Sequence of chain 1.A:
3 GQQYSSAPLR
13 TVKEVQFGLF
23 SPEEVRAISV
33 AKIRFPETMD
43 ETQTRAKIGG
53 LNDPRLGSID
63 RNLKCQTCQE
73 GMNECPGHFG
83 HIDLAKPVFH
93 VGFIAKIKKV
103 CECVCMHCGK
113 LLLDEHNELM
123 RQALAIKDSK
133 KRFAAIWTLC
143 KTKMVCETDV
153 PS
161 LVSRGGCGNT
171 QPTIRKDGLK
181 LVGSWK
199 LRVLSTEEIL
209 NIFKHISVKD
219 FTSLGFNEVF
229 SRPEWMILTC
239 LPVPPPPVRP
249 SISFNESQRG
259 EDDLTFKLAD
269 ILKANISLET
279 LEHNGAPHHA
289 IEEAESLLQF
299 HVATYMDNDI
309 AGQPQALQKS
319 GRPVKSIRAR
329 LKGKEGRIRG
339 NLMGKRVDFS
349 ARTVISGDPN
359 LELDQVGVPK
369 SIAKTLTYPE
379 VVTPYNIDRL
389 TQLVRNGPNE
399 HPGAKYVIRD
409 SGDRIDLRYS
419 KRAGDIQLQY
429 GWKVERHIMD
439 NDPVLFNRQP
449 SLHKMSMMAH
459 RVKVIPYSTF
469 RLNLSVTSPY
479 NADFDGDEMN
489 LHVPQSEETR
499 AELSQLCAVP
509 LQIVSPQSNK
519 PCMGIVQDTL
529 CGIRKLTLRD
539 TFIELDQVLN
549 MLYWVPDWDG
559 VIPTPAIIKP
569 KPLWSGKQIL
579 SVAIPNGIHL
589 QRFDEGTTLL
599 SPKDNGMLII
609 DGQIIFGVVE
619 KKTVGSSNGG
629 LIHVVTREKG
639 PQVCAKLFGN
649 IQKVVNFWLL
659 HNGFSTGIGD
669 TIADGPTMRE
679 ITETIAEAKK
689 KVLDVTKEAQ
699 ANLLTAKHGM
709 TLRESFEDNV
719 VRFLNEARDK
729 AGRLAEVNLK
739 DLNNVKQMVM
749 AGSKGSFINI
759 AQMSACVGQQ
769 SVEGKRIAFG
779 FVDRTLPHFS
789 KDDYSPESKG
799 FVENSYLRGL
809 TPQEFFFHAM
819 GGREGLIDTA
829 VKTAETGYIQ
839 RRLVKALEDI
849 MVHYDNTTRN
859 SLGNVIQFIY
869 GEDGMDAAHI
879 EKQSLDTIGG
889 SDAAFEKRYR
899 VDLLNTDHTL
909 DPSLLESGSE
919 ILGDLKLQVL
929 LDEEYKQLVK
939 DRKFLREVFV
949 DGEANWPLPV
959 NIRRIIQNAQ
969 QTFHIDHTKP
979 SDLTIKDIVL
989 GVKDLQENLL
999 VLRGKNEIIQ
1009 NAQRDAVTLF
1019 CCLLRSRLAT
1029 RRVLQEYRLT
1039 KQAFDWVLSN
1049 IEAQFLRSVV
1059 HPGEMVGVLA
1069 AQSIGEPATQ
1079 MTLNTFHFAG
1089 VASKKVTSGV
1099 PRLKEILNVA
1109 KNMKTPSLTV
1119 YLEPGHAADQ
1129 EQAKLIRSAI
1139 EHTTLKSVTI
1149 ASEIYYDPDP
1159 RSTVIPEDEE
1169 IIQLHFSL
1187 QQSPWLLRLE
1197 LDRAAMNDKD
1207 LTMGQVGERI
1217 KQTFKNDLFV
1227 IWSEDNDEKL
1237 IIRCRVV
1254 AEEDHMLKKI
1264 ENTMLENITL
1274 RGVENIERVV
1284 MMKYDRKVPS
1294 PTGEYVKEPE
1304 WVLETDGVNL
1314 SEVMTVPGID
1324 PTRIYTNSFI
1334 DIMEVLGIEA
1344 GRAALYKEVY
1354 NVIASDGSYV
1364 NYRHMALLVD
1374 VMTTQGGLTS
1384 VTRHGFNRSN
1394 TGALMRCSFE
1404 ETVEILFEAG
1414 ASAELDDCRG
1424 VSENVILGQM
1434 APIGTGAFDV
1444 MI

This protein binds this small molecule.
Small molecule (SMILES): Cc1cn([C@H]2C[C@H](O[P](=O)(O)OC[C@H]3O[C@@H](n4ccc(N)nc4=O)C[C@@H]3O)[C@@H](CO[P](=O)(O)O[C@H]3C[C@H](n4ccc(N)nc4=O)O[C@@H]3CO[P](=O)(O)O[C@H]3C[C@H](n4cnc5c(=O)nc(N)[nH]c54)O[C@@H]3CO[P](=O)(O)O[C@H]3C[C@H](n4cc(C)c(=O)[nH]c4=O)O[C@@H]3CO[P](=O)(O)O[C@H]3C[C@H](n4cnc5c(N)ncnc54)O[C@@H]3CO[P](=O)(O)O[C@H]3C[C@H](n4cnc5c(=O)nc(N)[nH]c54)O[C@@H]3CO[P](=O)(O)O[C@H]3C[C@H](n4ccc(N)nc4=O)O[C@@H]3COP(=O)=O)O2)c(=O)[nH]c1=O

Binding-site contacts:
Ligand atom C5' contacts residue GLN447 of chain 1.A at 3.6 Å.
Ligand atom OP1 contacts residue ARG337 of chain 1.A at 2.8 Å (salt-bridge).
Ligand atom O2 contacts residue G4 of chain 1.K at 2.8 Å (h-bond).
Ligand atom N3 contacts residue G4 of chain 1.K at 3.5 Å (h-bond).
Ligand atom OP1 contacts residue GLY1121 of chain 1.B at 3.3 Å.
Ligand atom OP1 contacts residue ARG1122 of chain 1.B at 2.7 Å (salt-bridge).
Ligand atom O2 contacts residue G2 of chain 1.K at 3.3 Å (h-bond).
Ligand atom O6 contacts residue G4 of chain 1.K at 2.9 Å (h-bond).
Ligand atom C2 contacts residue A3 of chain 1.K at 3.5 Å.
Ligand atom OP1 contacts residue LYS332 of chain 1.A at 2.7 Å (salt-bridge).
Ligand atom N2 contacts residue G4 of chain 1.K at 3.2 Å (h-bond).
Ligand atom C4 contacts residue A1 of chain 1.K at 3.4 Å.
Ligand atom OP2 contacts residue LYS332 of chain 1.A at 3.4 Å.
Ligand atom OP1 contacts residue ARG1129 of chain 1.B at 3.2 Å (salt-bridge).
Ligand atom O2 contacts residue A3 of chain 1.K at 3.2 Å.
Ligand atom N2 contacts residue C5 of chain 1.K at 2.7 Å (h-bond).
Ligand atom O6 contacts residue C5 of chain 1.K at 3.4 Å (h-bond).
Ligand atom N3 contacts residue A3 of chain 1.K at 3.4 Å (h-bond).
Ligand atom C2 contacts residue C5 of chain 1.K at 3.3 Å.
Ligand atom N4 contacts residue A1 of chain 1.K at 3.3 Å (h-bond).
Ligand atom OP2 contacts residue ARG344 of chain 1.A at 2.7 Å (salt-bridge).
Ligand atom OP2 contacts residue LYS330 of chain 1.A at 2.8 Å (salt-bridge).
Ligand atom C6 contacts residue G4 of chain 1.K at 3.5 Å.
Ligand atom C5' contacts residue GLU1407 of chain 1.A at 3.5 Å.
Ligand atom N1 contacts residue C5 of chain 1.K at 3.1 Å (h-bond).
Ligand atom C1' contacts residue THR831 of chain 1.A at 3.5 Å.
Ligand atom OP1 contacts residue GLU1404 of chain 1.A at 2.9 Å (salt-bridge).
Ligand atom N1 contacts residue G4 of chain 1.K at 3.1 Å (h-bond).
Ligand atom N3 contacts residue A1 of chain 1.K at 2.8 Å (h-bond).
Ligand atom N3 contacts residue G2 of chain 1.K at 3.4 Å (h-bond).
Ligand atom O4' contacts residue ARG1386 of chain 1.A at 3.5 Å (salt-bridge).
Ligand atom O4' contacts residue ALA832 of chain 1.A at 3.3 Å (h-bond).
Ligand atom N4 contacts residue G2 of chain 1.K at 3.2 Å (h-bond).
Ligand atom C2 contacts residue G4 of chain 1.K at 3.2 Å.
Ligand atom OP2 contacts residue GLU1407 of chain 1.A at 3.0 Å (salt-bridge).
Ligand atom OP2 contacts residue ARG337 of chain 1.A at 3.4 Å (salt-bridge).
Ligand atom O3' contacts residue SER1123 of chain 1.B at 3.2 Å (h-bond).
Ligand atom OP1 contacts residue LEU1128 of chain 1.B at 3.4 Å.
Ligand atom N3 contacts residue ARG1386 of chain 1.A at 3.5 Å (salt-bridge).
Ligand atom C4 contacts residue G2 of chain 1.K at 3.5 Å.

Sequence of chain 1.B:
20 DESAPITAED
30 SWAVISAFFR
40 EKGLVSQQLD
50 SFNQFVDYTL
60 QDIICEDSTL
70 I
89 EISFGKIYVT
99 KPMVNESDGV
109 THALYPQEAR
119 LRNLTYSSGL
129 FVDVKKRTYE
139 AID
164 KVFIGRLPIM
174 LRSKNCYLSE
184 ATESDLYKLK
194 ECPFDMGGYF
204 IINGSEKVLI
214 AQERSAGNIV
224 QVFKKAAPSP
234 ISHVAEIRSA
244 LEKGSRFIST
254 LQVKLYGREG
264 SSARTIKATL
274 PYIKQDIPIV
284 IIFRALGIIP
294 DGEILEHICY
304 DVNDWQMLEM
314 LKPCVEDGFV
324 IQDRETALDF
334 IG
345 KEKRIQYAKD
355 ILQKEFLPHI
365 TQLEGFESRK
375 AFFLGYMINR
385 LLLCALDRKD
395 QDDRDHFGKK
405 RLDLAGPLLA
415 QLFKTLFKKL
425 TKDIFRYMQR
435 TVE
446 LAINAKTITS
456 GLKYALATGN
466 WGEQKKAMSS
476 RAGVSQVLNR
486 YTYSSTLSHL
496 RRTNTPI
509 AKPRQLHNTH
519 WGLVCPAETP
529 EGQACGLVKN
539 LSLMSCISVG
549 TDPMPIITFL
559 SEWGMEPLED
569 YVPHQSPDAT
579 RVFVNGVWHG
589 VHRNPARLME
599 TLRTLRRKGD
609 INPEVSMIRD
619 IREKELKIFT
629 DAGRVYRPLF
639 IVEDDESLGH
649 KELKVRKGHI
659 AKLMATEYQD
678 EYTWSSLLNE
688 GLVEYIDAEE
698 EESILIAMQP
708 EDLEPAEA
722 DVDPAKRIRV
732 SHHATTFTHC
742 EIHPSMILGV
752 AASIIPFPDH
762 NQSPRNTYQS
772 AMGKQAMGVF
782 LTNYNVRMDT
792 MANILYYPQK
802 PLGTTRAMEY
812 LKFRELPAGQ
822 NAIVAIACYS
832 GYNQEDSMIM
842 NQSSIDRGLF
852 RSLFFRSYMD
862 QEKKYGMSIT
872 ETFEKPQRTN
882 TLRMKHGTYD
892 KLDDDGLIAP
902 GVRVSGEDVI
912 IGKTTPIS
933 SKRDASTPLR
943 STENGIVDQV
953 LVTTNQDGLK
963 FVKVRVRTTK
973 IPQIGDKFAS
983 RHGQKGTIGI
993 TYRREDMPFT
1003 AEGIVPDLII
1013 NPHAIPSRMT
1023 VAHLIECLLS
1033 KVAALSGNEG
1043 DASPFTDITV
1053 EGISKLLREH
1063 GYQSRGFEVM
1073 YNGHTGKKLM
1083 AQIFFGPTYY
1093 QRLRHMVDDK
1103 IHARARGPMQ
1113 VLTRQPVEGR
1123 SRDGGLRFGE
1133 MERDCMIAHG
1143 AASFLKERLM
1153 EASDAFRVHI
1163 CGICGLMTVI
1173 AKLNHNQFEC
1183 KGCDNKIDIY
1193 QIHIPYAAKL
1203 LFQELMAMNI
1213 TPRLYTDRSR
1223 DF